This protein binds this small molecule.
Small molecule (SMILES): N=C(N)c1ccncc1

Sequence of chain 1.A:
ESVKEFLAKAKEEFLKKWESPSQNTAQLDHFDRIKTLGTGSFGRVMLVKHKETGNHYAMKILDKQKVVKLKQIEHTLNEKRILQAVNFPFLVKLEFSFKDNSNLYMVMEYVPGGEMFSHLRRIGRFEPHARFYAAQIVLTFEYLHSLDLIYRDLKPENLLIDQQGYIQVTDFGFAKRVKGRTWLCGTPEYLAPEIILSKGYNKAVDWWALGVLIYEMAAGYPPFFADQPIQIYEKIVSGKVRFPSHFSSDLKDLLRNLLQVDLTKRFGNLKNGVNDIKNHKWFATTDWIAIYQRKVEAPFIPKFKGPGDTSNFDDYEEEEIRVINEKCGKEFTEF

Binding-site contacts:
Ligand atom CI2 contacts residue ASP304 of chain 1.A at 4.0 Å.
Ligand atom CI3 contacts residue ASP304 of chain 1.A at 4.2 Å.
Ligand atom CI4 contacts residue ALA301 of chain 1.A at 3.4 Å (hydrophobic).
Ligand atom CI3 contacts residue THR303 of chain 1.A at 3.8 Å.
Ligand atom CI3 contacts residue ALA301 of chain 1.A at 3.5 Å (hydrophobic).
Ligand atom NI2 contacts residue THR303 of chain 1.A at 3.4 Å (h-bond).
Ligand atom CI5 contacts residue ASP304 of chain 1.A at 3.9 Å.
Ligand atom CI3 contacts residue THR302 of chain 1.A at 3.5 Å.
Ligand atom CI2 contacts residue THR303 of chain 1.A at 4.5 Å.
Ligand atom CI5 contacts residue THR303 of chain 1.A at 4.2 Å.
Ligand atom CI6 contacts residue ASP304 of chain 1.A at 3.6 Å.
Ligand atom CI4 contacts residue THR302 of chain 1.A at 4.2 Å.
Ligand atom CI2 contacts residue THR302 of chain 1.A at 3.9 Å.
Ligand atom CI4 contacts residue THR303 of chain 1.A at 3.2 Å.
Ligand atom NI1 contacts residue THR302 of chain 1.A at 2.9 Å (h-bond).
Ligand atom CI1 contacts residue THR302 of chain 1.A at 3.8 Å.
Ligand atom CI1 contacts residue ASP304 of chain 1.A at 4.4 Å.
Ligand atom CI4 contacts residue ASP304 of chain 1.A at 4.2 Å.
Ligand atom NI2 contacts residue ASP304 of chain 1.A at 4.1 Å.